Binding-site contacts:
Ligand atom O4 contacts residue TRP214 of chain 2.A at 3.6 Å.
Ligand atom C2 contacts residue ASN157 of chain 3.A at 2.4 Å.
Ligand atom O6 contacts residue THR159 of chain 3.A at 3.1 Å.
Ligand atom C2 contacts residue TRP214 of chain 2.A at 4.0 Å (hydrophobic).
Ligand atom C4 contacts residue ASN157 of chain 3.A at 4.0 Å.
Ligand atom O7 contacts residue ASN157 of chain 3.A at 4.4 Å.
Ligand atom C1 contacts residue SER211 of chain 2.A at 4.0 Å.
Ligand atom O5 contacts residue TRP214 of chain 2.A at 3.9 Å.
Ligand atom C3 contacts residue TRP214 of chain 2.A at 4.0 Å (hydrophobic).
Ligand atom C7 contacts residue ASN157 of chain 3.A at 3.9 Å.
Ligand atom O7 contacts residue SER211 of chain 2.A at 3.6 Å.
Ligand atom N2 contacts residue SER211 of chain 2.A at 4.0 Å.
Ligand atom C6 contacts residue TRP214 of chain 2.A at 3.8 Å (hydrophobic).
Ligand atom O5 contacts residue TRP214 of chain 2.A at 4.4 Å.
Ligand atom C5 contacts residue ASN157 of chain 3.A at 3.7 Å.
Ligand atom C5 contacts residue TRP214 of chain 2.A at 4.5 Å (hydrophobic).
Ligand atom C3 contacts residue ASN157 of chain 3.A at 3.8 Å.
Ligand atom C7 contacts residue SER211 of chain 2.A at 3.5 Å.
Ligand atom C6 contacts residue TRP214 of chain 2.A at 4.2 Å (hydrophobic).
Ligand atom C1 contacts residue TRP214 of chain 2.A at 4.2 Å (hydrophobic).
Ligand atom C1 contacts residue TRP214 of chain 2.A at 4.5 Å (hydrophobic).
Ligand atom C1 contacts residue ASN157 of chain 3.A at 1.5 Å.
Ligand atom C4 contacts residue TRP214 of chain 2.A at 4.1 Å (hydrophobic).
Ligand atom N2 contacts residue ASN157 of chain 3.A at 2.9 Å (h-bond).
Ligand atom C6 contacts residue THR159 of chain 3.A at 4.2 Å.
Ligand atom O6 contacts residue TRP214 of chain 2.A at 3.8 Å.
Ligand atom O2 contacts residue TRP214 of chain 2.A at 2.8 Å.
Ligand atom C8 contacts residue SER211 of chain 2.A at 3.5 Å.
Ligand atom C4 contacts residue TRP214 of chain 2.A at 4.3 Å (hydrophobic).
Ligand atom O7 contacts residue TRP214 of chain 2.A at 4.1 Å.
Ligand atom O7 contacts residue SER219 of chain 2.A at 3.9 Å.
Ligand atom C8 contacts residue SER178 of chain 2.A at 4.2 Å.
Ligand atom O7 contacts residue SER178 of chain 2.A at 4.2 Å.
Ligand atom O5 contacts residue ASN157 of chain 3.A at 2.4 Å (h-bond).
Ligand atom C5 contacts residue TRP214 of chain 2.A at 3.7 Å (hydrophobic).

Sequence of chain 3.A:
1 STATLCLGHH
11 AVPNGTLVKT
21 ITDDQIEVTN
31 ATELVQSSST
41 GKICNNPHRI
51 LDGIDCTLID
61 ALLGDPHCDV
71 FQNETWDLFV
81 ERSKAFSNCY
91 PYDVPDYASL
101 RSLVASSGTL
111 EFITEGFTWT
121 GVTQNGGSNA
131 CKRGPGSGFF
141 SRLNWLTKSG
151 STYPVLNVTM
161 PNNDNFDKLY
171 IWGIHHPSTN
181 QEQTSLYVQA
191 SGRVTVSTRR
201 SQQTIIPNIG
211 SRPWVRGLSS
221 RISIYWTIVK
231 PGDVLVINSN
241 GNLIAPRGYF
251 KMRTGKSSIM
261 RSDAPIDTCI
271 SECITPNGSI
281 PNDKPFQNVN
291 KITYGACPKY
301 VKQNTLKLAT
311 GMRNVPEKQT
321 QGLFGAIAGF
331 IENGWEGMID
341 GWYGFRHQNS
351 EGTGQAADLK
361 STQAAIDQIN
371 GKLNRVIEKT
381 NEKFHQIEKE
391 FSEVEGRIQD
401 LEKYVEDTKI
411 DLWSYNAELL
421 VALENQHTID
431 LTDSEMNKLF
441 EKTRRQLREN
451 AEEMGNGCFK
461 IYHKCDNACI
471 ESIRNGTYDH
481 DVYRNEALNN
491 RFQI

A small-molecule ligand and the protein it binds are described below.
Small molecule (SMILES): CC(=O)N[C@H]1[C@H](O[C@H]2[C@H](O)[C@@H](NC(C)=O)CO[C@@H]2CO)O[C@H](CO)[C@@H](O[C@@H]2O[C@H](CO)[C@@H](O)[C@H](O)[C@@H]2O)[C@@H]1O

Sequence of chain 2.A:
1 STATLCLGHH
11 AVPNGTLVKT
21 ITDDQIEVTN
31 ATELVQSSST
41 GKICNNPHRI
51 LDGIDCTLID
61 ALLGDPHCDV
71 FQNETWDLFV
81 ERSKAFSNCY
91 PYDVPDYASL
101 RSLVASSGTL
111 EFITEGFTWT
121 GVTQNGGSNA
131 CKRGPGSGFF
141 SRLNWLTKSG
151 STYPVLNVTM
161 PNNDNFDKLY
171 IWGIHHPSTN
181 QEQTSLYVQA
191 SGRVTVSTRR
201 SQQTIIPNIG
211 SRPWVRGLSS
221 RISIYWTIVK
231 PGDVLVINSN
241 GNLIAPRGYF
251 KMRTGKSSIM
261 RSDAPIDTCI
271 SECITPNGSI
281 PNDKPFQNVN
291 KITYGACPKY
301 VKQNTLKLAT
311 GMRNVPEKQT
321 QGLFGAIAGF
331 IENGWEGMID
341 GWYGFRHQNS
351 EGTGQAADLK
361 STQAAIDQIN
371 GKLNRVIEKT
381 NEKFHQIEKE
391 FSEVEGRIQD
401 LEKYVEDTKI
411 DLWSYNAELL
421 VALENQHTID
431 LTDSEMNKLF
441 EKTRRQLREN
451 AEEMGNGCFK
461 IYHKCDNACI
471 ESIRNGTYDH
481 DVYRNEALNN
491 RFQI